Sequence of chain 1.A:
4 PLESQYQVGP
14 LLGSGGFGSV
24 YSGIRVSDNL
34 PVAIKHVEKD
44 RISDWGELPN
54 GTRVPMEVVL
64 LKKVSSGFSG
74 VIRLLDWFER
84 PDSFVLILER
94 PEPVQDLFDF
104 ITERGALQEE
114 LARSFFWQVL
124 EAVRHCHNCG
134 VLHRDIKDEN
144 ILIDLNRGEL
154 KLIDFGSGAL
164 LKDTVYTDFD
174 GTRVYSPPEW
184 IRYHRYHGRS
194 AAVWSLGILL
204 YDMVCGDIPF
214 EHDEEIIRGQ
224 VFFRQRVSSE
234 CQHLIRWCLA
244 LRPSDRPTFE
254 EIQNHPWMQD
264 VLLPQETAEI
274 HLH

A small-molecule ligand and the protein it binds are described below.
Small molecule (SMILES): NCCc1c[nH]c2ccc(Cl)cc12

Binding-site contacts:
Ligand atom C5 contacts residue VAL23 of chain 1.A at 4.0 Å (hydrophobic).
Ligand atom CL contacts residue ALA36 of chain 1.A at 4.0 Å.
Ligand atom C8 contacts residue PHE20 of chain 1.A at 4.1 Å (hydrophobic).
Ligand atom C2 contacts residue LEU91 of chain 1.A at 4.1 Å (hydrophobic).
Ligand atom C3 contacts residue VAL23 of chain 1.A at 4.1 Å (hydrophobic).
Ligand atom C2 contacts residue LEU145 of chain 1.A at 4.3 Å (hydrophobic).
Ligand atom C1 contacts residue ILE75 of chain 1.A at 4.1 Å (hydrophobic).
Ligand atom C3 contacts residue ILE156 of chain 1.A at 3.9 Å (hydrophobic).
Ligand atom C5 contacts residue LEU145 of chain 1.A at 4.1 Å (hydrophobic).
Ligand atom C10 contacts residue EDO1 of chain 1.D at 3.3 Å.
Ligand atom C2 contacts residue ALA36 of chain 1.A at 4.1 Å (hydrophobic).
Ligand atom C1 contacts residue LEU145 of chain 1.A at 3.7 Å (hydrophobic).
Ligand atom C9 contacts residue PHE20 of chain 1.A at 4.2 Å (hydrophobic).
Ligand atom C10 contacts residue LEU145 of chain 1.A at 4.3 Å (hydrophobic).
Ligand atom N2 contacts residue ASP99 of chain 1.A at 2.8 Å (salt-bridge).
Ligand atom C1 contacts residue GLU92 of chain 1.A at 4.1 Å.
Ligand atom CL contacts residue EDO1 of chain 1.D at 4.2 Å.
Ligand atom CL contacts residue ARG93 of chain 1.A at 3.7 Å.
Ligand atom N2 contacts residue EDO1 of chain 1.D at 2.8 Å (h-bond).
Ligand atom C4 contacts residue VAL23 of chain 1.A at 3.9 Å (hydrophobic).
Ligand atom C6 contacts residue LEU145 of chain 1.A at 3.6 Å (hydrophobic).
Ligand atom N1 contacts residue VAL23 of chain 1.A at 3.9 Å.
Ligand atom C6 contacts residue ALA36 of chain 1.A at 3.8 Å (hydrophobic).
Ligand atom C8 contacts residue ILE156 of chain 1.A at 3.5 Å (hydrophobic).
Ligand atom C7 contacts residue ILE156 of chain 1.A at 3.7 Å (hydrophobic).
Ligand atom CL contacts residue PRO94 of chain 1.A at 4.3 Å.
Ligand atom C10 contacts residue ASP99 of chain 1.A at 3.8 Å.
Ligand atom C8 contacts residue VAL23 of chain 1.A at 3.7 Å (hydrophobic).
Ligand atom CL contacts residue LEU15 of chain 1.A at 4.0 Å.
Ligand atom CL contacts residue LEU145 of chain 1.A at 3.8 Å.
Ligand atom C7 contacts residue VAL23 of chain 1.A at 4.0 Å (hydrophobic).
Ligand atom C1 contacts residue ALA36 of chain 1.A at 3.5 Å (hydrophobic).
Ligand atom C8 contacts residue ASP157 of chain 1.A at 3.3 Å.
Ligand atom C5 contacts residue EDO1 of chain 1.D at 4.0 Å.
Ligand atom C10 contacts residue ILE156 of chain 1.A at 3.8 Å (hydrophobic).
Ligand atom C9 contacts residue EDO1 of chain 1.D at 4.2 Å.
Ligand atom N1 contacts residue ILE156 of chain 1.A at 3.6 Å.
Ligand atom N1 contacts residue ASP157 of chain 1.A at 3.2 Å (salt-bridge).
Ligand atom C2 contacts residue ILE156 of chain 1.A at 4.0 Å (hydrophobic).
Ligand atom C4 contacts residue ILE156 of chain 1.A at 3.9 Å (hydrophobic).